Sequence of chain 1.A:
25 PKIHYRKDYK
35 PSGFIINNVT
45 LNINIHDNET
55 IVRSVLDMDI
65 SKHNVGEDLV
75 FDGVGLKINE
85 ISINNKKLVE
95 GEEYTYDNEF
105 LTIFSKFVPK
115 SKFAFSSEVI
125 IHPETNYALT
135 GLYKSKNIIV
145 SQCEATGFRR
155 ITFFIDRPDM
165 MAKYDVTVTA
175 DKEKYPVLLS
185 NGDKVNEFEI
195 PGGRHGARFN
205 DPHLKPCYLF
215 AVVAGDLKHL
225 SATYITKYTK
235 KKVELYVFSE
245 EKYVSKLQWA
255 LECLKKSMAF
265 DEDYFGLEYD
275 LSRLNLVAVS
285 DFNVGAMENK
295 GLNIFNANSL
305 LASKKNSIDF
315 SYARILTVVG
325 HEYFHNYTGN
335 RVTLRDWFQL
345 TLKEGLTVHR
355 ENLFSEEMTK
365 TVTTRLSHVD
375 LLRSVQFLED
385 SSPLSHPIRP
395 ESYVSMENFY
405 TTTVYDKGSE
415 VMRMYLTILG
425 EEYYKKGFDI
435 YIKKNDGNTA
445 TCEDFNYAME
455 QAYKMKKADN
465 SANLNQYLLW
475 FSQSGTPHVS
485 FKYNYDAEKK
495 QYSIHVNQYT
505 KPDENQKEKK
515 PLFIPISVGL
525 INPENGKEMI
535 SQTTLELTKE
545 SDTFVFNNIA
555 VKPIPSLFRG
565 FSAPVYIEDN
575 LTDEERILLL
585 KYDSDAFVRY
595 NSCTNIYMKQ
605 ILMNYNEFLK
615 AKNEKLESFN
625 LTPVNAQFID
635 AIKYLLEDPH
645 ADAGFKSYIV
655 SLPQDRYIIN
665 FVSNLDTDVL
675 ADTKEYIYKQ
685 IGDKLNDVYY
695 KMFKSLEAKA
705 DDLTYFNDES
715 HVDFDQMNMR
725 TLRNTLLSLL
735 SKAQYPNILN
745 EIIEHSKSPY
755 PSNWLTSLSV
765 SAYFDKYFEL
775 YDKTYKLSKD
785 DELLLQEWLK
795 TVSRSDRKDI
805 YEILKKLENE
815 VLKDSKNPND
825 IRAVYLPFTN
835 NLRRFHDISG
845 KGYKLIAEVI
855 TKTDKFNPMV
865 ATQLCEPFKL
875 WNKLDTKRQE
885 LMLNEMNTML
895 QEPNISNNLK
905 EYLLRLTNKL

Binding-site contacts:
Ligand atom CD1 contacts residue TYR409 of chain 1.A at 3.4 Å (hydrophobic).
Ligand atom C15 contacts residue VAL288 of chain 1.A at 3.1 Å (hydrophobic).
Ligand atom C17 contacts residue ZN1 of chain 1.B at 2.9 Å.
Ligand atom C9 contacts residue VAL288 of chain 1.A at 3.7 Å (hydrophobic).
Ligand atom C12 contacts residue ALA290 of chain 1.A at 3.5 Å (hydrophobic).
Ligand atom CB contacts residue TYR409 of chain 1.A at 3.8 Å (hydrophobic).
Ligand atom C1 contacts residue TYR409 of chain 1.A at 3.6 Å (hydrophobic).
Ligand atom C11 contacts residue GLY289 of chain 1.A at 3.8 Å.
Ligand atom O1 contacts residue GLY289 of chain 1.A at 2.8 Å (h-bond).
Ligand atom CG2 contacts residue GOL1 of chain 1.F at 3.8 Å.
Ligand atom C16 contacts residue GLU148 of chain 1.A at 3.4 Å.
Ligand atom O1 contacts residue ALA290 of chain 1.A at 3.3 Å (h-bond).
Ligand atom C16 contacts residue TYR404 of chain 1.A at 3.7 Å (hydrophobic).
Ligand atom O3 contacts residue HIS329 of chain 1.A at 3.0 Å (h-bond).
Ligand atom O2 contacts residue HIS325 of chain 1.A at 3.3 Å (h-bond).
Ligand atom C17 contacts residue TYR409 of chain 1.A at 3.4 Å (hydrophobic).
Ligand atom C15 contacts residue GLN146 of chain 1.A at 3.7 Å.
Ligand atom O3 contacts residue HIS325 of chain 1.A at 3.3 Å (h-bond).
Ligand atom CG1 contacts residue TYR409 of chain 1.A at 3.4 Å (hydrophobic).
Ligand atom C6 contacts residue TYR409 of chain 1.A at 3.7 Å (hydrophobic).
Ligand atom N3 contacts residue ZN1 of chain 1.B at 3.0 Å.
Ligand atom C12 contacts residue TYR409 of chain 1.A at 3.5 Å (hydrophobic).
Ligand atom O2 contacts residue ZN1 of chain 1.B at 2.0 Å.
Ligand atom N3 contacts residue GLU292 of chain 1.A at 3.6 Å (salt-bridge).
Ligand atom C9 contacts residue TYR404 of chain 1.A at 3.7 Å (hydrophobic).
Ligand atom C13 contacts residue TYR409 of chain 1.A at 3.4 Å (hydrophobic).
Ligand atom C11 contacts residue VAL288 of chain 1.A at 3.7 Å (hydrophobic).
Ligand atom C1 contacts residue GOL1 of chain 1.F at 2.6 Å.
Ligand atom N3 contacts residue GLU326 of chain 1.A at 3.1 Å (salt-bridge).
Ligand atom C15 contacts residue ALA290 of chain 1.A at 3.6 Å (hydrophobic).
Ligand atom N2 contacts residue TYR409 of chain 1.A at 3.3 Å (h-bond).
Ligand atom O1 contacts residue VAL288 of chain 1.A at 3.3 Å.
Ligand atom C17 contacts residue ALA290 of chain 1.A at 3.7 Å (hydrophobic).
Ligand atom N3 contacts residue ALA290 of chain 1.A at 3.0 Å (h-bond).
Ligand atom O3 contacts residue GLU292 of chain 1.A at 2.8 Å (salt-bridge).
Ligand atom O3 contacts residue ZN1 of chain 1.B at 2.3 Å.
Ligand atom O3 contacts residue GLU326 of chain 1.A at 2.4 Å (salt-bridge).
Ligand atom O2 contacts residue TYR409 of chain 1.A at 2.6 Å (h-bond).
Ligand atom C6 contacts residue TYR404 of chain 1.A at 3.4 Å (hydrophobic).
Ligand atom O2 contacts residue GLU348 of chain 1.A at 2.9 Å (salt-bridge).

This small molecule binds to this protein.
Small molecule (SMILES): CCc1cccc(CC)c1NC(=O)N[C@H](CC(C)C)C(=O)NO